A protein and the small-molecule ligand that binds it are described below.
Small molecule (SMILES): CC(=O)N[C@@H]1[C@@H](O)[C@H](O)[C@@H](CO)O[C@H]1O

Binding-site contacts:
Ligand atom C7 contacts residue ASN496 of chain 1.C at 4.5 Å.
Ligand atom C6 contacts residue GLU475 of chain 1.C at 3.4 Å.
Ligand atom O6 contacts residue ASN496 of chain 1.C at 3.9 Å.
Ligand atom O6 contacts residue GLY497 of chain 1.C at 4.2 Å.
Ligand atom C1 contacts residue ASN496 of chain 1.C at 1.5 Å.
Ligand atom C4 contacts residue ASN496 of chain 1.C at 4.2 Å.
Ligand atom O6 contacts residue GLU475 of chain 1.C at 3.0 Å (salt-bridge).
Ligand atom C2 contacts residue ASN496 of chain 1.C at 2.7 Å.
Ligand atom O5 contacts residue ASN496 of chain 1.C at 2.5 Å (h-bond).
Ligand atom C6 contacts residue ASN496 of chain 1.C at 3.5 Å.
Ligand atom C3 contacts residue ASN496 of chain 1.C at 3.9 Å.
Ligand atom C8 contacts residue ILE473 of chain 1.C at 4.1 Å (hydrophobic).
Ligand atom C5 contacts residue ASN496 of chain 1.C at 3.5 Å.
Ligand atom N2 contacts residue ASN496 of chain 1.C at 3.4 Å (h-bond).

Sequence of chain 1.C:
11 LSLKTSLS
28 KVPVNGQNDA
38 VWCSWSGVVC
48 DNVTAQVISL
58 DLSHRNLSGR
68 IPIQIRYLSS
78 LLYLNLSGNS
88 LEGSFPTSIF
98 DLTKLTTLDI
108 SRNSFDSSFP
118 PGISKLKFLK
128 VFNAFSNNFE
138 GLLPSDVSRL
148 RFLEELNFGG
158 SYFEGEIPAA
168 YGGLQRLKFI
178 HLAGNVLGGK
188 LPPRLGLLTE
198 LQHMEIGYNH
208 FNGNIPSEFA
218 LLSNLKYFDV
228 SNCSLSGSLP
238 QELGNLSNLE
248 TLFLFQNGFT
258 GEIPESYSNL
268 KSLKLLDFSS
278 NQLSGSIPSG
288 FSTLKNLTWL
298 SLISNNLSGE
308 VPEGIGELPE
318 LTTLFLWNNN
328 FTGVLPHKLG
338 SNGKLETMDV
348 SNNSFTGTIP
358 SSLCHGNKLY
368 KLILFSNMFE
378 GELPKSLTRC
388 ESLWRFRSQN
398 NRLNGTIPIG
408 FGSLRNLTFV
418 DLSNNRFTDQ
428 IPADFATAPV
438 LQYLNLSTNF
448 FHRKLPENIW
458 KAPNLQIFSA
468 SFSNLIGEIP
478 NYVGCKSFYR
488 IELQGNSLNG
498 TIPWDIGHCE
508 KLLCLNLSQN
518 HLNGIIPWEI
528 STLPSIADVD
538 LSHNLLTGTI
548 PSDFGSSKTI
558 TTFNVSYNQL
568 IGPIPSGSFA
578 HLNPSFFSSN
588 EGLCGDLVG